Sequence of chain 3.C:
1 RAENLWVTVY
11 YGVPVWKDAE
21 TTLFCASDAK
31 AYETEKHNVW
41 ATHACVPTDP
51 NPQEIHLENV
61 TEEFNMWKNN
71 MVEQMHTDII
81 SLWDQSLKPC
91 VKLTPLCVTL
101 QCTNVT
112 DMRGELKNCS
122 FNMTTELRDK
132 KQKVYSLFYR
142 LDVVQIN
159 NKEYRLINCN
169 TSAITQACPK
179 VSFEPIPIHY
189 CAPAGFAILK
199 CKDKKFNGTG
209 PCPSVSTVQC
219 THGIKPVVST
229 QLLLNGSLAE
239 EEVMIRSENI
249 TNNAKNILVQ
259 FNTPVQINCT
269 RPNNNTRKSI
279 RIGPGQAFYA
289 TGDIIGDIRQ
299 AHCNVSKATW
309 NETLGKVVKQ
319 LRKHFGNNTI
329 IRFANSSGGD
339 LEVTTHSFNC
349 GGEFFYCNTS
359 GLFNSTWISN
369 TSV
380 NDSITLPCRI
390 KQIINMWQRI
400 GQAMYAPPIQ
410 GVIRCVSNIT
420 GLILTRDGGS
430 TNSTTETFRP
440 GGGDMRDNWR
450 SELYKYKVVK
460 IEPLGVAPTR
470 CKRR

This protein binds this small molecule.
Small molecule (SMILES): CC(=O)N[C@@H]1[C@@H](O)[C@H](O)[C@@H](CO)O[C@H]1O

Binding-site contacts:
Ligand atom O7 contacts residue SER121 of chain 3.C at 3.8 Å.
Ligand atom C7 contacts residue ASN123 of chain 3.C at 3.6 Å.
Ligand atom C7 contacts residue THR99 of chain 3.C at 4.4 Å.
Ligand atom C2 contacts residue ASN123 of chain 3.C at 2.5 Å.
Ligand atom C1 contacts residue ASN123 of chain 3.C at 1.4 Å.
Ligand atom C8 contacts residue THR99 of chain 3.C at 3.4 Å.
Ligand atom C7 contacts residue GLN101 of chain 3.C at 4.2 Å.
Ligand atom N2 contacts residue LYS134 of chain 3.C at 4.0 Å.
Ligand atom O6 contacts residue LYS132 of chain 3.C at 3.2 Å (salt-bridge).
Ligand atom C3 contacts residue ASN123 of chain 3.C at 3.8 Å.
Ligand atom O7 contacts residue GLN101 of chain 3.C at 3.3 Å.
Ligand atom O7 contacts residue ASN123 of chain 3.C at 4.5 Å.
Ligand atom C6 contacts residue LYS132 of chain 3.C at 4.1 Å.
Ligand atom O7 contacts residue LYS134 of chain 3.C at 4.3 Å.
Ligand atom C8 contacts residue GLN101 of chain 3.C at 4.3 Å.
Ligand atom C8 contacts residue ASN123 of chain 3.C at 3.8 Å.
Ligand atom N2 contacts residue ASN123 of chain 3.C at 3.0 Å (h-bond).
Ligand atom C5 contacts residue ASN123 of chain 3.C at 3.6 Å.
Ligand atom O7 contacts residue PHE122 of chain 3.C at 4.2 Å.
Ligand atom C4 contacts residue ASN123 of chain 3.C at 4.2 Å.
Ligand atom O5 contacts residue ASN123 of chain 3.C at 2.3 Å (h-bond).